A small-molecule ligand and the protein it binds are described below.
Small molecule (SMILES): O=c1oc2c(O)c(O)cc3c(=O)oc4c(O)c(O)cc1c4c23

Binding-site contacts:
Ligand atom C16 contacts residue TYR104 of chain 1.B at 3.8 Å (hydrophobic).
Ligand atom C11 contacts residue TYR104 of chain 1.B at 3.6 Å (hydrophobic).
Ligand atom O23 contacts residue GSH1 of chain 1.F at 3.5 Å (h-bond).
Ligand atom C8 contacts residue ARG108 of chain 1.B at 2.9 Å.
Ligand atom O19 contacts residue GSH1 of chain 1.C at 3.3 Å (h-bond).
Ligand atom C10 contacts residue TYR104 of chain 1.A at 3.8 Å (hydrophobic).
Ligand atom C15 contacts residue TYR104 of chain 1.B at 3.6 Å (hydrophobic).
Ligand atom O21 contacts residue ARG108 of chain 1.B at 3.1 Å.
Ligand atom C7 contacts residue ARG108 of chain 1.B at 3.8 Å.
Ligand atom C16 contacts residue TYR104 of chain 1.A at 3.6 Å (hydrophobic).
Ligand atom O12 contacts residue ARG108 of chain 1.A at 3.6 Å (salt-bridge).
Ligand atom C3 contacts residue TYR104 of chain 1.A at 3.6 Å (hydrophobic).
Ligand atom C14 contacts residue TYR104 of chain 1.A at 3.6 Å (hydrophobic).
Ligand atom C15 contacts residue TYR104 of chain 1.A at 3.8 Å (hydrophobic).
Ligand atom O23 contacts residue ASP101 of chain 1.A at 2.8 Å (salt-bridge).
Ligand atom C6 contacts residue TYR104 of chain 1.B at 3.6 Å (hydrophobic).
Ligand atom O20 contacts residue ARG108 of chain 1.B at 3.7 Å.
Ligand atom C2 contacts residue TYR104 of chain 1.B at 3.6 Å (hydrophobic).
Ligand atom C1 contacts residue TYR104 of chain 1.B at 3.4 Å (hydrophobic).
Ligand atom O19 contacts residue ASP101 of chain 1.B at 2.6 Å (salt-bridge).
Ligand atom C7 contacts residue TYR104 of chain 1.B at 3.6 Å (hydrophobic).
Ligand atom C7 contacts residue TYR104 of chain 1.A at 3.8 Å (hydrophobic).
Ligand atom C3 contacts residue TYR104 of chain 1.B at 3.5 Å (hydrophobic).
Ligand atom C8 contacts residue TYR104 of chain 1.B at 3.6 Å (hydrophobic).
Ligand atom C9 contacts residue ARG108 of chain 1.B at 3.6 Å.
Ligand atom O5 contacts residue TYR104 of chain 1.B at 3.7 Å.
Ligand atom C6 contacts residue TYR104 of chain 1.A at 3.5 Å (hydrophobic).
Ligand atom O12 contacts residue TYR104 of chain 1.A at 3.8 Å.
Ligand atom O20 contacts residue ASP101 of chain 1.B at 3.1 Å (salt-bridge).
Ligand atom O22 contacts residue TYR104 of chain 1.A at 3.7 Å.
Ligand atom C11 contacts residue TYR104 of chain 1.A at 3.5 Å (hydrophobic).
Ligand atom C14 contacts residue TYR104 of chain 1.B at 3.5 Å (hydrophobic).
Ligand atom O12 contacts residue TYR104 of chain 1.B at 3.8 Å.
Ligand atom C10 contacts residue ASP101 of chain 1.B at 3.6 Å.
Ligand atom C2 contacts residue TYR104 of chain 1.A at 3.5 Å (hydrophobic).
Ligand atom C4 contacts residue TYR104 of chain 1.A at 3.6 Å (hydrophobic).
Ligand atom C4 contacts residue TYR104 of chain 1.B at 3.5 Å (hydrophobic).
Ligand atom O21 contacts residue ARG108 of chain 1.A at 3.5 Å.
Ligand atom C1 contacts residue TYR104 of chain 1.A at 3.4 Å (hydrophobic).
Ligand atom O5 contacts residue TYR104 of chain 1.A at 3.6 Å (h-bond).

Sequence of chain 1.A:
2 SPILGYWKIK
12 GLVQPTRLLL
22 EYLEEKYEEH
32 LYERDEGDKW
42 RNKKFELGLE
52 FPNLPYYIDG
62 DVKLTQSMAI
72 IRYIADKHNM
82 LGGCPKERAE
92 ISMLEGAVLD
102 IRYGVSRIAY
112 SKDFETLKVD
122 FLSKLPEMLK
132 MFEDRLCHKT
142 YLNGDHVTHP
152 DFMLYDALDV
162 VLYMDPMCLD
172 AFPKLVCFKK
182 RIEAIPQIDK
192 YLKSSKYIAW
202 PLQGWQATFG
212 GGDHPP

Sequence of chain 1.B:
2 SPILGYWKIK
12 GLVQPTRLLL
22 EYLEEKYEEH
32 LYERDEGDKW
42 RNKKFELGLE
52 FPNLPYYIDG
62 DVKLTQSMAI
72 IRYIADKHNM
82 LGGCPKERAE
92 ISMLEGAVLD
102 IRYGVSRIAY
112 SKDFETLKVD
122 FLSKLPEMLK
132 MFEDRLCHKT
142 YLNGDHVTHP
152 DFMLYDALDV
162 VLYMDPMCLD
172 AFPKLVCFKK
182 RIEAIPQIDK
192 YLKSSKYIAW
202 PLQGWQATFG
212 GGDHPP